A small-molecule ligand and the protein it binds are described below.
Small molecule (SMILES): O=c1[nH]cnc2c([C@@H]3N[C@H](CO)[C@@H](O)[C@H]3O)c[nH]c12

Sequence of chain 1.A:
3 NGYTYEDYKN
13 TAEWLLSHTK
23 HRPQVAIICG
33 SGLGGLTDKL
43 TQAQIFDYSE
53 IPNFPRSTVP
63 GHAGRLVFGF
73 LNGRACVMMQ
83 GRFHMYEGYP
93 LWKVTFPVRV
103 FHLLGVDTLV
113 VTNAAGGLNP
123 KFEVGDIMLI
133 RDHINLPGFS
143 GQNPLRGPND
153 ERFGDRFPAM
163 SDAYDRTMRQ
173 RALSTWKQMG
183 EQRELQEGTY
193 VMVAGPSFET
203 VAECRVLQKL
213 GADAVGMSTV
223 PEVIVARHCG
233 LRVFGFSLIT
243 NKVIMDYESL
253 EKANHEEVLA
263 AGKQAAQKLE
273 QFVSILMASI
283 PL

Sequence of chain 2.A:
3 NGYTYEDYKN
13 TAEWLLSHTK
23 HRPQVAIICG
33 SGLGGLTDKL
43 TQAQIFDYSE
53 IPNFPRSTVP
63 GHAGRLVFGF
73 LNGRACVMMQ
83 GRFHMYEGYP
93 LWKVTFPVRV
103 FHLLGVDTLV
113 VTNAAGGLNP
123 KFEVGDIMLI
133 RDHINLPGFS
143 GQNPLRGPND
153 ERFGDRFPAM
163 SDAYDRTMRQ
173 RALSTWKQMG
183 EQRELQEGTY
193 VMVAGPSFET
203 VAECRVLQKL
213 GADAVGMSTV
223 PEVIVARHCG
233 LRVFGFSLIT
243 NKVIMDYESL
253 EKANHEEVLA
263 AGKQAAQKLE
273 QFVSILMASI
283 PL

Binding-site contacts:
Ligand atom C3' contacts residue PHE159 of chain 2.A at 3.8 Å (hydrophobic).
Ligand atom O3' contacts residue TYR88 of chain 1.A at 3.1 Å (h-bond).
Ligand atom C2 contacts residue GLU201 of chain 1.A at 3.3 Å.
Ligand atom O6 contacts residue VAL245 of chain 1.A at 3.5 Å.
Ligand atom C6 contacts residue VAL217 of chain 1.A at 3.8 Å (hydrophobic).
Ligand atom C4 contacts residue PHE200 of chain 1.A at 3.8 Å (hydrophobic).
Ligand atom C5 contacts residue GLY118 of chain 1.A at 3.4 Å.
Ligand atom N3 contacts residue VAL217 of chain 1.A at 3.7 Å.
Ligand atom O2' contacts residue MET219 of chain 1.A at 3.0 Å (h-bond).
Ligand atom O2' contacts residue SO41 of chain 1.B at 2.9 Å (h-bond).
Ligand atom C8 contacts residue ALA117 of chain 1.A at 3.7 Å (hydrophobic).
Ligand atom C2' contacts residue SO41 of chain 1.B at 3.7 Å.
Ligand atom O5' contacts residue VAL260 of chain 1.A at 3.6 Å.
Ligand atom C5 contacts residue PHE200 of chain 1.A at 3.7 Å (hydrophobic).
Ligand atom C8 contacts residue ASN243 of chain 1.A at 3.8 Å.
Ligand atom C4' contacts residue SO41 of chain 1.B at 3.4 Å.
Ligand atom C5 contacts residue VAL217 of chain 1.A at 3.7 Å (hydrophobic).
Ligand atom N7 contacts residue GLY118 of chain 1.A at 3.3 Å (h-bond).
Ligand atom N7 contacts residue ASN243 of chain 1.A at 3.0 Å (h-bond).
Ligand atom C3' contacts residue SO41 of chain 1.B at 3.6 Å.
Ligand atom C4 contacts residue VAL217 of chain 1.A at 3.7 Å (hydrophobic).
Ligand atom N1 contacts residue PHE200 of chain 1.A at 3.7 Å.
Ligand atom O5' contacts residue HIS257 of chain 1.A at 2.8 Å (h-bond).
Ligand atom C6 contacts residue GLY118 of chain 1.A at 3.6 Å.
Ligand atom C5' contacts residue PHE159 of chain 2.A at 3.6 Å (hydrophobic).
Ligand atom C3' contacts residue MET219 of chain 1.A at 3.7 Å (hydrophobic).
Ligand atom O6 contacts residue ASN243 of chain 1.A at 3.1 Å (h-bond).
Ligand atom C2 contacts residue VAL217 of chain 1.A at 3.6 Å (hydrophobic).
Ligand atom O6 contacts residue GLU201 of chain 1.A at 3.8 Å.
Ligand atom N4' contacts residue SO41 of chain 1.B at 3.5 Å (h-bond).
Ligand atom N1 contacts residue VAL217 of chain 1.A at 3.4 Å.
Ligand atom N3 contacts residue MET219 of chain 1.A at 3.7 Å.
Ligand atom O3' contacts residue SO41 of chain 1.B at 2.9 Å (h-bond).
Ligand atom C1' contacts residue SO41 of chain 1.B at 3.8 Å.
Ligand atom N1 contacts residue GLU201 of chain 1.A at 3.0 Å (salt-bridge).
Ligand atom N3 contacts residue GLY218 of chain 1.A at 3.7 Å.
Ligand atom N7 contacts residue ALA117 of chain 1.A at 3.6 Å.
Ligand atom O6 contacts residue GLY118 of chain 1.A at 3.4 Å.
Ligand atom C9 contacts residue ALA116 of chain 1.A at 3.6 Å (hydrophobic).
Ligand atom C1' contacts residue ALA116 of chain 1.A at 3.3 Å (hydrophobic).